Binding-site contacts:
Ligand atom C6 contacts residue ASN61 of chain 1.A at 3.3 Å.
Ligand atom C5 contacts residue THR35 of chain 1.A at 3.7 Å.
Ligand atom C9 contacts residue GLU36 of chain 1.A at 3.3 Å.
Ligand atom O1A contacts residue ARG45 of chain 1.A at 3.1 Å (salt-bridge).
Ligand atom C1 contacts residue ARG45 of chain 1.A at 3.4 Å.
Ligand atom C1 contacts residue TYR40 of chain 1.A at 3.4 Å (hydrophobic).
Ligand atom O1B contacts residue TYR40 of chain 1.A at 2.7 Å (h-bond).
Ligand atom O1A contacts residue TYR40 of chain 1.A at 3.4 Å (h-bond).
Ligand atom C5 contacts residue TYR40 of chain 1.A at 3.5 Å (hydrophobic).
Ligand atom O4 contacts residue THR259 of chain 1.A at 3.6 Å.
Ligand atom C6 contacts residue THR62 of chain 1.A at 3.5 Å.
Ligand atom O1B contacts residue ARG45 of chain 1.A at 2.7 Å (salt-bridge).
Ligand atom C3 contacts residue HIS266 of chain 1.A at 3.7 Å.
Ligand atom N5 contacts residue THR35 of chain 1.A at 2.9 Å (h-bond).
Ligand atom O4 contacts residue GLY46 of chain 1.A at 2.6 Å (h-bond).
Ligand atom C7 contacts residue THR35 of chain 1.A at 3.8 Å.
Ligand atom N5 contacts residue TYR40 of chain 1.A at 2.9 Å (h-bond).
Ligand atom O1B contacts residue GLN39 of chain 1.A at 3.7 Å.
Ligand atom C6 contacts residue TYR40 of chain 1.A at 3.4 Å (hydrophobic).
Ligand atom O10 contacts residue ASN261 of chain 1.A at 3.5 Å (h-bond).
Ligand atom C4 contacts residue HIS266 of chain 1.A at 3.4 Å.
Ligand atom C11 contacts residue GLU36 of chain 1.A at 3.5 Å.
Ligand atom C10 contacts residue TYR40 of chain 1.A at 3.9 Å (hydrophobic).
Ligand atom C9 contacts residue ARG45 of chain 1.A at 3.9 Å.
Ligand atom C6 contacts residue THR35 of chain 1.A at 3.6 Å.
Ligand atom C4 contacts residue TYR40 of chain 1.A at 3.7 Å (hydrophobic).
Ligand atom O6 contacts residue THR62 of chain 1.A at 3.9 Å.
Ligand atom C1 contacts residue GLY46 of chain 1.A at 3.9 Å.
Ligand atom O6 contacts residue ASN61 of chain 1.A at 2.7 Å (h-bond).
Ligand atom O1A contacts residue GLY46 of chain 1.A at 2.9 Å (h-bond).
Ligand atom C11 contacts residue THR35 of chain 1.A at 3.7 Å.
Ligand atom O8 contacts residue ARG45 of chain 1.A at 2.9 Å (salt-bridge).
Ligand atom O9 contacts residue ARG45 of chain 1.A at 3.0 Å (salt-bridge).
Ligand atom C8 contacts residue ARG45 of chain 1.A at 3.6 Å.
Ligand atom C6 contacts residue GLY46 of chain 1.A at 3.5 Å.
Ligand atom C4 contacts residue GLY46 of chain 1.A at 3.4 Å.
Ligand atom C11 contacts residue ASP53 of chain 1.B at 3.6 Å.
Ligand atom O4 contacts residue HIS266 of chain 1.A at 2.8 Å (h-bond).
Ligand atom O1A contacts residue HIS266 of chain 1.A at 3.3 Å.
Ligand atom C10 contacts residue THR35 of chain 1.A at 3.8 Å.

The protein below binds the small molecule below.
Small molecule (SMILES): CC(=O)N[C@H]1[C@H](O[C@@H]2[C@H](O)[C@@H](O)[C@H](O)O[C@@H]2CO)O[C@H](CO)[C@H](O)[C@@H]1O[C@@H]1O[C@H](CO)[C@H](O)[C@H](O[C@]2(C(=O)O)C[C@H](O)[C@@H](NC(C)=O)[C@H]([C@H](O)[C@@H](CO)O[C@]3(C(=O)O)C[C@H](O)[C@@H](NC(C)=O)[C@H]([C@H](O)[C@H](O)CO)O3)O2)[C@H]1O

Sequence of chain 1.A:
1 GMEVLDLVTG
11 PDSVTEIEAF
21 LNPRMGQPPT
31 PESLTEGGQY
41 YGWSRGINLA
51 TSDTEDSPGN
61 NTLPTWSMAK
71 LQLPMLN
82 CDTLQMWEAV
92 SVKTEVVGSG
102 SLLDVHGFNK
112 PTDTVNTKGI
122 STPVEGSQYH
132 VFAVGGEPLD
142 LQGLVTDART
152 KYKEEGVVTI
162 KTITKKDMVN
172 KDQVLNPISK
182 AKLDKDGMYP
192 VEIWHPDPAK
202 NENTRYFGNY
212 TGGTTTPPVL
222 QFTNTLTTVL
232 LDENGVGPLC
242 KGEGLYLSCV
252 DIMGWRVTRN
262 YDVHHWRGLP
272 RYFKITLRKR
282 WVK

Sequence of chain 1.B:
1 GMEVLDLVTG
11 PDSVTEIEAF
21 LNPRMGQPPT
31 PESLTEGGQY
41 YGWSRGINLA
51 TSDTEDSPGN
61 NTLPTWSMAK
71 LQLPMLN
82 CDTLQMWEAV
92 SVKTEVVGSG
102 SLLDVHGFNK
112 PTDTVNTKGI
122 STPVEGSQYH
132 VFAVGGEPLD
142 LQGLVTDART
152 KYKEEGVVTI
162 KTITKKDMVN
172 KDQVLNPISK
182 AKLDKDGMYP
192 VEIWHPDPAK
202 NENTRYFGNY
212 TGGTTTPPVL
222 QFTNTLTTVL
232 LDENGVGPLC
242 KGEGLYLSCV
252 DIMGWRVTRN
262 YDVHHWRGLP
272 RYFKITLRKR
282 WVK